Sequence of chain 1.A:
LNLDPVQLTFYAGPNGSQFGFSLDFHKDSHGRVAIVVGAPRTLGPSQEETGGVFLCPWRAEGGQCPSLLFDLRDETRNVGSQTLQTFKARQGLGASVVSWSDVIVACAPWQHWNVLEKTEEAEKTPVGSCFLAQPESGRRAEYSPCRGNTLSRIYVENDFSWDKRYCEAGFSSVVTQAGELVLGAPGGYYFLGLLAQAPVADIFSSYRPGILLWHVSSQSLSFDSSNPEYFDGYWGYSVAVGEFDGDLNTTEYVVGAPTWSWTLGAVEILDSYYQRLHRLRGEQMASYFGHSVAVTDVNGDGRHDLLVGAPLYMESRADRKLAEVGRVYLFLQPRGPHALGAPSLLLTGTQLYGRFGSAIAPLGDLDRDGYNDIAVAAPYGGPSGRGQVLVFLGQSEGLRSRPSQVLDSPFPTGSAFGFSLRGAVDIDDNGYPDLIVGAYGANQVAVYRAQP

Sequence of chain 1.B:
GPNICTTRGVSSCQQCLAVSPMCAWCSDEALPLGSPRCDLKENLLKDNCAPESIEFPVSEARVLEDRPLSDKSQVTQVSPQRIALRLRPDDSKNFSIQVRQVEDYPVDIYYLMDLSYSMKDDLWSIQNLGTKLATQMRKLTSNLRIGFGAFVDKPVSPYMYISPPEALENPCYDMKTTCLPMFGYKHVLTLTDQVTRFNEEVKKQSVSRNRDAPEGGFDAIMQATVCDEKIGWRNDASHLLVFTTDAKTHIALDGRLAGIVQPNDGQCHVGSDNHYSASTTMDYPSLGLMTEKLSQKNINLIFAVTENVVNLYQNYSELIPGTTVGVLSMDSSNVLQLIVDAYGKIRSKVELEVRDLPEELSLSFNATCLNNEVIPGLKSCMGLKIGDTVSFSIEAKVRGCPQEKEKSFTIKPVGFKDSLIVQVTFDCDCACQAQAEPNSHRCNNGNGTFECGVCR

Binding-site contacts:
Ligand atom O7 contacts residue TRP262 of chain 1.A at 4.0 Å.
Ligand atom C7 contacts residue ASN316 of chain 1.B at 4.2 Å.
Ligand atom C1 contacts residue ASN316 of chain 1.B at 4.2 Å.
Ligand atom C6 contacts residue ARG281 of chain 1.A at 3.4 Å.
Ligand atom C1 contacts residue ASN320 of chain 1.B at 1.4 Å.
Ligand atom C6 contacts residue ARG281 of chain 1.A at 3.6 Å.
Ligand atom O7 contacts residue ASN320 of chain 1.B at 3.3 Å (h-bond).
Ligand atom C8 contacts residue ASN316 of chain 1.B at 3.9 Å.
Ligand atom C8 contacts residue TRP262 of chain 1.A at 4.2 Å (hydrophobic).
Ligand atom C8 contacts residue ASN320 of chain 1.B at 4.5 Å.
Ligand atom C4 contacts residue ASN320 of chain 1.B at 4.2 Å.
Ligand atom C5 contacts residue ASN320 of chain 1.B at 3.6 Å.
Ligand atom C2 contacts residue ASN320 of chain 1.B at 2.4 Å.
Ligand atom N2 contacts residue ASN316 of chain 1.B at 4.1 Å.
Ligand atom O5 contacts residue ASN320 of chain 1.B at 2.3 Å (h-bond).
Ligand atom O6 contacts residue ARG281 of chain 1.A at 3.2 Å (salt-bridge).
Ligand atom O6 contacts residue LEU264 of chain 1.A at 4.5 Å.
Ligand atom C7 contacts residue ASN320 of chain 1.B at 3.3 Å.
Ligand atom O6 contacts residue ARG281 of chain 1.A at 3.0 Å (salt-bridge).
Ligand atom O7 contacts residue MET285 of chain 1.A at 3.8 Å.
Ligand atom C7 contacts residue LEU317 of chain 1.B at 4.2 Å (hydrophobic).
Ligand atom N2 contacts residue ASN320 of chain 1.B at 2.9 Å (h-bond).
Ligand atom C8 contacts residue LEU317 of chain 1.B at 3.5 Å (hydrophobic).
Ligand atom C3 contacts residue ASN320 of chain 1.B at 3.7 Å.

The small molecule below binds the protein below.
Small molecule (SMILES): CC(=O)N[C@H]1[C@H](O[C@H]2[C@H](O)[C@@H](NC(C)=O)CO[C@@H]2CO)O[C@H](CO)[C@@H](O[C@@H]2O[C@H](CO[C@H]3O[C@H](CO)[C@@H](O)[C@H](O)[C@@H]3O)[C@@H](O)[C@H](O[C@H]3O[C@H](CO)[C@@H](O)[C@H](O)[C@@H]3O)[C@@H]2O)[C@@H]1O